A protein and the small-molecule ligand that binds it are described below.
Small molecule (SMILES): O=C(O)CF

Binding-site contacts:
Ligand atom C contacts residue TRP158 of chain 1.A at 3.8 Å (hydrophobic).
Ligand atom O contacts residue ARG113 of chain 1.A at 3.0 Å (salt-bridge).
Ligand atom CH3 contacts residue HIS157 of chain 1.A at 4.1 Å.
Ligand atom OXT contacts residue ASP136 of chain 1.A at 4.2 Å.
Ligand atom F contacts residue HIS157 of chain 1.A at 2.8 Å.
Ligand atom CH3 contacts residue ILE255 of chain 1.A at 3.6 Å (hydrophobic).
Ligand atom CH3 contacts residue ARG116 of chain 1.A at 4.4 Å.
Ligand atom CH3 contacts residue HIS282 of chain 1.A at 4.5 Å.
Ligand atom OXT contacts residue HIS282 of chain 1.A at 4.2 Å.
Ligand atom OXT contacts residue ILE137 of chain 1.A at 3.4 Å.
Ligand atom C contacts residue TYR143 of chain 1.A at 4.3 Å (hydrophobic).
Ligand atom OXT contacts residue ASP112 of chain 1.A at 3.5 Å (salt-bridge).
Ligand atom C contacts residue ARG113 of chain 1.A at 4.1 Å.
Ligand atom OXT contacts residue TRP158 of chain 1.A at 4.3 Å.
Ligand atom CH3 contacts residue TYR143 of chain 1.A at 4.3 Å (hydrophobic).
Ligand atom CH3 contacts residue TYR221 of chain 1.A at 4.4 Å (hydrophobic).
Ligand atom C contacts residue ARG116 of chain 1.A at 3.2 Å.
Ligand atom O contacts residue TRP158 of chain 1.A at 3.6 Å.
Ligand atom O contacts residue ARG116 of chain 1.A at 2.9 Å (salt-bridge).
Ligand atom C contacts residue ASP112 of chain 1.A at 3.2 Å.
Ligand atom OXT contacts residue ARG116 of chain 1.A at 2.6 Å (salt-bridge).
Ligand atom O contacts residue TYR221 of chain 1.A at 4.2 Å.
Ligand atom O contacts residue ASP112 of chain 1.A at 3.5 Å (salt-bridge).
Ligand atom CH3 contacts residue ASP112 of chain 1.A at 3.3 Å.
Ligand atom F contacts residue TYR221 of chain 1.A at 3.0 Å.
Ligand atom F contacts residue ARG113 of chain 1.A at 4.3 Å.
Ligand atom F contacts residue ASP112 of chain 1.A at 3.9 Å.
Ligand atom C contacts residue ILE137 of chain 1.A at 4.5 Å (hydrophobic).
Ligand atom OXT contacts residue TYR143 of chain 1.A at 4.0 Å.
Ligand atom F contacts residue TRP158 of chain 1.A at 2.7 Å.
Ligand atom F contacts residue ILE255 of chain 1.A at 4.2 Å.
Ligand atom CH3 contacts residue TRP158 of chain 1.A at 3.5 Å (hydrophobic).

Sequence of chain 1.A:
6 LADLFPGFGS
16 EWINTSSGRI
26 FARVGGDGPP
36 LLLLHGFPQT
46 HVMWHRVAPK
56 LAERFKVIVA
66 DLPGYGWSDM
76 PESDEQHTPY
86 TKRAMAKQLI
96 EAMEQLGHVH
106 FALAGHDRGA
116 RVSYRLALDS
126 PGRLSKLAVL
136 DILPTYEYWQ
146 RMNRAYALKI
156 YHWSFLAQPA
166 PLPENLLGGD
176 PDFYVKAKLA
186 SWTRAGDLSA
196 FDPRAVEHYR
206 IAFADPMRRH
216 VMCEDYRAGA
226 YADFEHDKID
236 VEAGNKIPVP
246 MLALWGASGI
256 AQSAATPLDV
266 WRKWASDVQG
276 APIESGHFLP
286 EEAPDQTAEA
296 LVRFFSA